Sequence of chain 49.D:
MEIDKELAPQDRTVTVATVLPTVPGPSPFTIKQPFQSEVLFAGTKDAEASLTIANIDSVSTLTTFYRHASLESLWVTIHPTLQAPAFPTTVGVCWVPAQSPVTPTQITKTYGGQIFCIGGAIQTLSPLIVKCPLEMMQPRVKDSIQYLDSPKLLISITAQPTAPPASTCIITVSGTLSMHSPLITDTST

This protein binds this small molecule.
Small molecule (SMILES): Nc1ccn([C@@H]2O[C@H](CO[P](=O)(O)O[C@H]3[C@@H](O)[C@H](n4ccc(N)nc4=O)O[C@@H]3CO[P](=O)(O)O[C@H]3[C@@H](O)[C@H](n4ccc(N)nc4=O)O[C@@H]3CO)[C@@H](O)[C@H]2O)c(=O)n1

Binding-site contacts:
Ligand atom O2' contacts residue TYR111 of chain 49.D at 4.3 Å.
Ligand atom O5' contacts residue TYR111 of chain 49.D at 4.4 Å.
Ligand atom C4' contacts residue ARG12 of chain 49.D at 3.6 Å.
Ligand atom OP1 contacts residue SER73 of chain 48.C at 3.2 Å (h-bond).
Ligand atom C5' contacts residue ARG12 of chain 49.D at 4.3 Å.
Ligand atom O3' contacts residue THR13 of chain 49.D at 4.4 Å.
Ligand atom C5' contacts residue LYS131 of chain 48.C at 4.2 Å.
Ligand atom O4' contacts residue ARG12 of chain 49.D at 4.0 Å.
Ligand atom C2 contacts residue ARG12 of chain 49.D at 4.5 Å.
Ligand atom P contacts residue SER73 of chain 48.C at 4.1 Å.
Ligand atom C1' contacts residue ARG12 of chain 49.D at 3.9 Å.
Ligand atom O5' contacts residue ARG12 of chain 49.D at 4.1 Å.
Ligand atom OP1 contacts residue TRP75 of chain 48.C at 3.9 Å.
Ligand atom OP2 contacts residue SER73 of chain 48.C at 4.0 Å.
Ligand atom O2' contacts residue ASP11 of chain 49.D at 3.5 Å.
Ligand atom O2' contacts residue ARG12 of chain 49.D at 3.6 Å.
Ligand atom O5' contacts residue LYS131 of chain 48.C at 3.3 Å.
Ligand atom OP1 contacts residue TYR111 of chain 49.D at 3.6 Å (h-bond).
Ligand atom OP1 contacts residue THR176 of chain 48.C at 3.4 Å (h-bond).
Ligand atom P contacts residue TRP75 of chain 48.C at 4.3 Å.
Ligand atom O2 contacts residue ARG12 of chain 49.D at 3.6 Å.
Ligand atom O2' contacts residue VAL14 of chain 49.D at 4.3 Å.
Ligand atom O3' contacts residue TRP75 of chain 48.C at 3.6 Å.
Ligand atom OP1 contacts residue VAL14 of chain 49.D at 3.4 Å.
Ligand atom P contacts residue TYR111 of chain 49.D at 4.5 Å.
Ligand atom O2' contacts residue THR13 of chain 49.D at 3.8 Å.
Ligand atom C4' contacts residue TRP75 of chain 48.C at 4.5 Å (hydrophobic).

Sequence of chain 48.C:
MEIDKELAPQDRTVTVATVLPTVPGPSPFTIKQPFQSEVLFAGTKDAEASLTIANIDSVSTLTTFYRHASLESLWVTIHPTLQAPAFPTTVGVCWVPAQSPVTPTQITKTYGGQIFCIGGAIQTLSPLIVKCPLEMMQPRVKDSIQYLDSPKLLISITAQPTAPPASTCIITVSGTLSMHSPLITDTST